Sequence of chain 1.B:
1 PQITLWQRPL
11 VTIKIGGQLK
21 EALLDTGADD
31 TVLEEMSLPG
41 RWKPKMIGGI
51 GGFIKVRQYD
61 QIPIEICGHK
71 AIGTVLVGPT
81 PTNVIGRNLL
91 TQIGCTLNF

Sequence of chain 1.A:
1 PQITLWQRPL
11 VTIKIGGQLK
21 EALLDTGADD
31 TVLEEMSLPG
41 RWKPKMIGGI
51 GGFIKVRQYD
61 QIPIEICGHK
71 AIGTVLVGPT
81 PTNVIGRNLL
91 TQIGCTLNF

The protein below binds the small molecule below.
Small molecule (SMILES): COC(=O)N[C@H](C(=O)NN(CCC[C@@]1(O)Cc2ccc(cc2)C/C=C\CNC(=O)[C@H](C(C)C)NC1=O)Cc1ccc(Br)cc1)C(C)(C)C

Binding-site contacts:
Ligand atom C3 contacts residue GLY48 of chain 1.A at 3.5 Å.
Ligand atom N2 contacts residue GLY27 of chain 1.B at 3.6 Å.
Ligand atom C29 contacts residue THR82 of chain 1.B at 3.7 Å.
Ligand atom C27 contacts residue LEU23 of chain 1.B at 3.4 Å (hydrophobic).
Ligand atom O2 contacts residue GLY49 of chain 1.A at 3.5 Å.
Ligand atom N3 contacts residue GLY27 of chain 1.B at 3.0 Å (h-bond).
Ligand atom C28 contacts residue LEU23 of chain 1.B at 3.4 Å (hydrophobic).
Ligand atom C28 contacts residue GLY27 of chain 1.A at 3.6 Å.
Ligand atom C25 contacts residue ASP25 of chain 1.B at 3.4 Å.
Ligand atom C19 contacts residue ARG8 of chain 1.A at 3.5 Å.
Ligand atom O1 contacts residue GLY27 of chain 1.A at 3.2 Å (h-bond).
Ligand atom C27 contacts residue GLY27 of chain 1.A at 3.2 Å.
Ligand atom C22 contacts residue GLY48 of chain 1.B at 3.3 Å.
Ligand atom C1 contacts residue ASP25 of chain 1.B at 3.5 Å.
Ligand atom O4 contacts residue ALA28 of chain 1.B at 3.6 Å.
Ligand atom C21 contacts residue GLY48 of chain 1.B at 3.4 Å.
Ligand atom N4 contacts residue GLY48 of chain 1.B at 3.0 Å (h-bond).
Ligand atom C37 contacts residue ARG8 of chain 1.B at 3.7 Å.
Ligand atom O4 contacts residue GLY27 of chain 1.B at 3.6 Å.
Ligand atom O1 contacts residue ASP25 of chain 1.A at 3.0 Å (salt-bridge).
Ligand atom C20 contacts residue ILE50 of chain 1.B at 3.7 Å (hydrophobic).
Ligand atom C7 contacts residue ASP25 of chain 1.A at 3.3 Å.
Ligand atom O6 contacts residue ALA28 of chain 1.A at 3.5 Å.
Ligand atom C21 contacts residue PRO81 of chain 1.A at 3.7 Å (hydrophobic).
Ligand atom O4 contacts residue ASP29 of chain 1.B at 2.9 Å (salt-bridge).
Ligand atom O1 contacts residue ASP25 of chain 1.B at 2.7 Å (salt-bridge).
Ligand atom C8 contacts residue ASP25 of chain 1.A at 2.8 Å.
Ligand atom O6 contacts residue ASP29 of chain 1.A at 2.9 Å (salt-bridge).
Ligand atom C34 contacts residue GLY48 of chain 1.A at 3.6 Å.
Ligand atom C20 contacts residue GLY49 of chain 1.B at 3.6 Å.
Ligand atom N5 contacts residue GLY48 of chain 1.A at 2.9 Å (h-bond).
Ligand atom C21 contacts residue GLY49 of chain 1.B at 3.2 Å.
Ligand atom C9 contacts residue GLY27 of chain 1.B at 3.6 Å.
Ligand atom C16 contacts residue GLY48 of chain 1.B at 3.3 Å.
Ligand atom C32 contacts residue THR82 of chain 1.B at 3.6 Å.
Ligand atom O5 contacts residue GLY48 of chain 1.B at 3.6 Å.
Ligand atom C9 contacts residue ASP25 of chain 1.A at 3.1 Å.
Ligand atom O3 contacts residue GLY49 of chain 1.B at 3.3 Å.
Ligand atom O1 contacts residue ALA28 of chain 1.A at 3.6 Å.
Ligand atom C19 contacts residue ASP29 of chain 1.B at 3.3 Å.